A protein and the small-molecule ligand that binds it are described below.
Small molecule (SMILES): CC(=O)N[C@@H]1[C@@H](O)[C@H](O)[C@@H](CO)O[C@H]1O

Sequence of chain 1.C:
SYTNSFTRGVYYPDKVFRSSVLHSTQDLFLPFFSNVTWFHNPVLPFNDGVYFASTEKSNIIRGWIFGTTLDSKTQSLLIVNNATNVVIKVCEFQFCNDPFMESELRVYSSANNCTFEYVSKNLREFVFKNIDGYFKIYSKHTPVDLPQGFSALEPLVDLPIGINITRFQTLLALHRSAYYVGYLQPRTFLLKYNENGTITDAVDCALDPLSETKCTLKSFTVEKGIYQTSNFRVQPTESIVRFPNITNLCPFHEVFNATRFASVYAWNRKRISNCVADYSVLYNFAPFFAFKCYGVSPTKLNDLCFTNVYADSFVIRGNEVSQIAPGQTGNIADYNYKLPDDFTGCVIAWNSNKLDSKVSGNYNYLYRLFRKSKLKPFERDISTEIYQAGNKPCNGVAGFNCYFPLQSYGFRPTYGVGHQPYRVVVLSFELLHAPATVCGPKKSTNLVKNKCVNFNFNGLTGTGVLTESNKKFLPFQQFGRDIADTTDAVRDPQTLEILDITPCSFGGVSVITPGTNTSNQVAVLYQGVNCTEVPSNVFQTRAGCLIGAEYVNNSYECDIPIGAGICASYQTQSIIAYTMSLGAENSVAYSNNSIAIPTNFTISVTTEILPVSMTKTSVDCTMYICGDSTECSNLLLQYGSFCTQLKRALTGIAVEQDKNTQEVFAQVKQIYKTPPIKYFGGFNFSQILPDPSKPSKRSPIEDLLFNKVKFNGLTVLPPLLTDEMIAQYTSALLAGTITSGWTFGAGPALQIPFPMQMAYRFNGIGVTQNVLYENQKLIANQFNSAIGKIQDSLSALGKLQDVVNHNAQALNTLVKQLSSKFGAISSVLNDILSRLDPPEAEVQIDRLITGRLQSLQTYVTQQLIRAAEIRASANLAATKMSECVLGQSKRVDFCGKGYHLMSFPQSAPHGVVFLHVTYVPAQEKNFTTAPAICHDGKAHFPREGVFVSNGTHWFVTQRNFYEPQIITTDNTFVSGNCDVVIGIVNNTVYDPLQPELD

Binding-site contacts:
Ligand atom C1 contacts residue ASN163 of chain 1.C at 1.4 Å.
Ligand atom N2 contacts residue ASN163 of chain 1.C at 2.9 Å (h-bond).
Ligand atom O6 contacts residue ASN163 of chain 1.C at 3.8 Å.
Ligand atom C6 contacts residue ASN163 of chain 1.C at 4.4 Å.
Ligand atom C5 contacts residue ASN163 of chain 1.C at 3.7 Å.
Ligand atom O6 contacts residue ASN162 of chain 1.C at 4.3 Å.
Ligand atom O5 contacts residue GLU130 of chain 1.C at 4.0 Å.
Ligand atom C7 contacts residue ASN163 of chain 1.C at 3.9 Å.
Ligand atom C1 contacts residue GLU130 of chain 1.C at 3.6 Å.
Ligand atom C2 contacts residue ASN163 of chain 1.C at 2.5 Å.
Ligand atom C4 contacts residue ASN163 of chain 1.C at 4.3 Å.
Ligand atom O5 contacts residue ASN163 of chain 1.C at 2.4 Å (h-bond).
Ligand atom C3 contacts residue ASN163 of chain 1.C at 3.8 Å.